Binding-site contacts:
Ligand atom O1B contacts residue SER62 of chain 1.A at 2.8 Å (h-bond).
Ligand atom O3A contacts residue ARG309 of chain 1.A at 3.1 Å (salt-bridge).
Ligand atom O1A contacts residue THR65 of chain 1.A at 3.4 Å.
Ligand atom PB contacts residue GLY61 of chain 1.A at 3.5 Å.
Ligand atom O3G contacts residue LYS64 of chain 1.A at 2.4 Å (salt-bridge).
Ligand atom N7 contacts residue GLY63 of chain 1.A at 3.1 Å (h-bond).
Ligand atom S1G contacts residue THR65 of chain 1.A at 3.1 Å (h-bond).
Ligand atom N6 contacts residue VAL17 of chain 1.A at 3.4 Å.
Ligand atom O3G contacts residue THR65 of chain 1.A at 3.4 Å (h-bond).
Ligand atom N7 contacts residue GLY61 of chain 1.A at 3.2 Å (h-bond).
Ligand atom O2G contacts residue GLU242 of chain 1.B at 3.2 Å (salt-bridge).
Ligand atom C8 contacts residue GLY61 of chain 1.A at 3.2 Å.
Ligand atom N6 contacts residue ILE18 of chain 1.A at 2.7 Å (h-bond).
Ligand atom PG contacts residue LYS64 of chain 1.A at 3.3 Å.
Ligand atom O2G contacts residue ARG309 of chain 1.A at 3.4 Å (salt-bridge).
Ligand atom PG contacts residue ARG309 of chain 1.A at 3.5 Å.
Ligand atom PB contacts residue LYS64 of chain 1.A at 3.3 Å.
Ligand atom N1 contacts residue ILE18 of chain 1.A at 3.4 Å (h-bond).
Ligand atom O2A contacts residue THR65 of chain 1.A at 2.9 Å (h-bond).
Ligand atom O1B contacts residue GLY61 of chain 1.A at 2.5 Å (h-bond).
Ligand atom O2A contacts residue LYS64 of chain 1.A at 3.3 Å (salt-bridge).
Ligand atom O1A contacts residue ARG309 of chain 1.A at 2.2 Å (salt-bridge).
Ligand atom O3B contacts residue ARG309 of chain 1.A at 2.4 Å (salt-bridge).
Ligand atom PA contacts residue ARG309 of chain 1.A at 3.2 Å.
Ligand atom O1B contacts residue PRO59 of chain 1.A at 3.4 Å (h-bond).
Ligand atom O2G contacts residue LYS64 of chain 1.A at 3.4 Å (salt-bridge).
Ligand atom O1B contacts residue THR60 of chain 1.A at 3.3 Å.
Ligand atom N7 contacts residue SER62 of chain 1.A at 3.4 Å.
Ligand atom C5' contacts residue ARG309 of chain 1.A at 3.5 Å.
Ligand atom O3A contacts residue GLY63 of chain 1.A at 3.4 Å (h-bond).
Ligand atom O1B contacts residue LYS64 of chain 1.A at 2.8 Å (salt-bridge).
Ligand atom C6 contacts residue ILE18 of chain 1.A at 3.5 Å (hydrophobic).
Ligand atom PB contacts residue ARG309 of chain 1.A at 3.3 Å.
Ligand atom S1G contacts residue ASP123 of chain 1.A at 3.1 Å (salt-bridge).
Ligand atom O1B contacts residue GLY63 of chain 1.A at 3.6 Å.
Ligand atom O3A contacts residue GLY61 of chain 1.A at 3.4 Å.
Ligand atom O2B contacts residue LYS64 of chain 1.A at 2.8 Å (salt-bridge).
Ligand atom O2A contacts residue GLY63 of chain 1.A at 3.1 Å.
Ligand atom O2A contacts residue LEU66 of chain 1.A at 2.7 Å (h-bond).
Ligand atom O2B contacts residue THR65 of chain 1.A at 2.8 Å (h-bond).

A small-molecule ligand and the protein it binds are described below.
Small molecule (SMILES): Nc1ncnc2c1ncn2[C@@H]1O[C@H](COP(=O)(O)OP(=O)(O)OP(O)(O)=S)[C@@H](O)[C@H]1O

Sequence of chain 1.A:
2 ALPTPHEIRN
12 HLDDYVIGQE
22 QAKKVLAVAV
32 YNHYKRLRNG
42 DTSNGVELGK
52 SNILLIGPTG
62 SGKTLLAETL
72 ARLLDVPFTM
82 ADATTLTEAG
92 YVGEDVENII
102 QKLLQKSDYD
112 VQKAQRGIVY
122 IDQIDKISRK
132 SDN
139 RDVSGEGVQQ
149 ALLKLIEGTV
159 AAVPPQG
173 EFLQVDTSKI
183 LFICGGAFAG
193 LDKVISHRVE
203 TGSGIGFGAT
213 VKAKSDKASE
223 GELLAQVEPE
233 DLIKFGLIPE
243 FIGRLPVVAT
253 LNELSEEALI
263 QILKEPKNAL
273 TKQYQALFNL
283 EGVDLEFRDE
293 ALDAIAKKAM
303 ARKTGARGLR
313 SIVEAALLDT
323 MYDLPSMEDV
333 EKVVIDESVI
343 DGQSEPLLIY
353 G

Sequence of chain 1.B:
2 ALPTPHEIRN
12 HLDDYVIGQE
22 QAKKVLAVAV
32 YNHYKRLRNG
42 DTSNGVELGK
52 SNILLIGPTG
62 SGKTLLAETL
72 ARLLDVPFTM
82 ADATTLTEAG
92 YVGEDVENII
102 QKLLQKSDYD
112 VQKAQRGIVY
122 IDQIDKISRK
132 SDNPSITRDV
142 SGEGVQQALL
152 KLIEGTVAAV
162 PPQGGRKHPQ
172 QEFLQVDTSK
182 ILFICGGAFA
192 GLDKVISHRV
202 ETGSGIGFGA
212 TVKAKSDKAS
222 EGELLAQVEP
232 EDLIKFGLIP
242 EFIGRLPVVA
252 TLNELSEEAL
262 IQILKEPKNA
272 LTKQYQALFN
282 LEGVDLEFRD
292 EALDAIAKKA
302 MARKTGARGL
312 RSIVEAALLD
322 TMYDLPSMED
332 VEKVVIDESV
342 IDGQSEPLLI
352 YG